This protein binds this small molecule.
Small molecule (SMILES): CC(=O)N[C@@H]1[C@@H](O)[C@H](O)[C@@H](CO)O[C@H]1O

Binding-site contacts:
Ligand atom C7 contacts residue ASN331 of chain 1.B at 3.0 Å.
Ligand atom C8 contacts residue ASN331 of chain 1.B at 4.2 Å.
Ligand atom C5 contacts residue ASN331 of chain 1.B at 3.7 Å.
Ligand atom N2 contacts residue ASN331 of chain 1.B at 2.8 Å (h-bond).
Ligand atom C4 contacts residue ASN331 of chain 1.B at 4.2 Å.
Ligand atom O7 contacts residue ASN331 of chain 1.B at 2.8 Å (h-bond).
Ligand atom C5 contacts residue GLN580 of chain 1.B at 4.1 Å.
Ligand atom C2 contacts residue ASN331 of chain 1.B at 2.4 Å.
Ligand atom C6 contacts residue GLN580 of chain 1.B at 3.5 Å.
Ligand atom O5 contacts residue GLN580 of chain 1.B at 3.9 Å.
Ligand atom C4 contacts residue GLN580 of chain 1.B at 4.3 Å.
Ligand atom O6 contacts residue GLN580 of chain 1.B at 4.5 Å.
Ligand atom C3 contacts residue ASN331 of chain 1.B at 3.8 Å.
Ligand atom O5 contacts residue ASN331 of chain 1.B at 2.4 Å (h-bond).
Ligand atom C1 contacts residue ASN331 of chain 1.B at 1.4 Å.

Sequence of chain 1.B:
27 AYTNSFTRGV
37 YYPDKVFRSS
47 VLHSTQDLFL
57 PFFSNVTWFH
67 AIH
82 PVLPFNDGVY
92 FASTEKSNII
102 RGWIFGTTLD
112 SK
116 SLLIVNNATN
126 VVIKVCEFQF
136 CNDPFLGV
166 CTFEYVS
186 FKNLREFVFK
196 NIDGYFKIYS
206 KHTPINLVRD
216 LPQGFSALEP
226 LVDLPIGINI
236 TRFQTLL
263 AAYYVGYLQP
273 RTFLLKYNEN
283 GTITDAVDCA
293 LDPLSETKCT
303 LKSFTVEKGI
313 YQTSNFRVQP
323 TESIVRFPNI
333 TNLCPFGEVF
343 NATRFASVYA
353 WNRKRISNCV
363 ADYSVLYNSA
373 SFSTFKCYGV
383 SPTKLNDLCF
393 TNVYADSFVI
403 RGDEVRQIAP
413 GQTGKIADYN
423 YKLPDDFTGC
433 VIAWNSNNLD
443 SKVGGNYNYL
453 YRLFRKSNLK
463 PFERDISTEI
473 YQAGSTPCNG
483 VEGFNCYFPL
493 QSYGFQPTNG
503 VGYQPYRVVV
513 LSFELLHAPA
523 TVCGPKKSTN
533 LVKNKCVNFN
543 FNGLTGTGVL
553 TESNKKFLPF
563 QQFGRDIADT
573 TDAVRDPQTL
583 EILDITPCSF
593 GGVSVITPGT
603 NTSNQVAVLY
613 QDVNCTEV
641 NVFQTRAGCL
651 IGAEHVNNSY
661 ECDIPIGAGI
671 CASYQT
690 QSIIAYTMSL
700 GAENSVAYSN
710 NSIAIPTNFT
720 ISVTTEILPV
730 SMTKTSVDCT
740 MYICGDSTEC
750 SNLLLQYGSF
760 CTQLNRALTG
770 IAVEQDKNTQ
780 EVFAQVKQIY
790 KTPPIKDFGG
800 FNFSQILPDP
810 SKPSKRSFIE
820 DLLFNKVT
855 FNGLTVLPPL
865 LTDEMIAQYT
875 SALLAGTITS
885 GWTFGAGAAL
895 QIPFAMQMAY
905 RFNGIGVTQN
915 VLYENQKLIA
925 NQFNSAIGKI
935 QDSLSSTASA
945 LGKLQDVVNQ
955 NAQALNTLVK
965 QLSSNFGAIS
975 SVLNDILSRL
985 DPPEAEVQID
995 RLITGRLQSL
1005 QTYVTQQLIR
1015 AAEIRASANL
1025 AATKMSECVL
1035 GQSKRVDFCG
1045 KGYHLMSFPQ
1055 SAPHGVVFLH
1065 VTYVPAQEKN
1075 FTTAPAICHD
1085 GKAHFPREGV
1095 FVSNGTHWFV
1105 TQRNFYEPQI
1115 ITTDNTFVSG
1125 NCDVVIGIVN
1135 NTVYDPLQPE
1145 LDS